Sequence of chain 1.A:
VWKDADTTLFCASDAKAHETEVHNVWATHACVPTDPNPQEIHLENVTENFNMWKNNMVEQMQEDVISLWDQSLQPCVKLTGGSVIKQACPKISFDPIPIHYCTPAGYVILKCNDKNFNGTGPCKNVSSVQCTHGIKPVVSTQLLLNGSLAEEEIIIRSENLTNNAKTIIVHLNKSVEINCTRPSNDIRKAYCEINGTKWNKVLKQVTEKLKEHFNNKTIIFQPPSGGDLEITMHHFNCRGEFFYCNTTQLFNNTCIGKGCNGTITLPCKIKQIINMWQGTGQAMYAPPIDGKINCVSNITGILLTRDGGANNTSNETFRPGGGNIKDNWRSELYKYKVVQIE

This small molecule binds to this protein.
Small molecule (SMILES): CC(=O)N[C@@H]1[C@@H](O)[C@H](O)[C@@H](CO)O[C@H]1O

Binding-site contacts:
Ligand atom C2 contacts residue SER308 of chain 1.A at 3.4 Å.
Ligand atom C8 contacts residue VAL138 of chain 1.A at 3.8 Å (hydrophobic).
Ligand atom C1 contacts residue ASN146 of chain 1.A at 1.4 Å.
Ligand atom C2 contacts residue ASN146 of chain 1.A at 2.5 Å.
Ligand atom C1 contacts residue NAG1 of chain 1.M at 4.2 Å.
Ligand atom O3 contacts residue ASP95 of chain 1.A at 3.9 Å.
Ligand atom C4 contacts residue ASN146 of chain 1.A at 4.2 Å.
Ligand atom N2 contacts residue SER308 of chain 1.A at 2.9 Å (h-bond).
Ligand atom O4 contacts residue CYS306 of chain 1.A at 4.3 Å.
Ligand atom O3 contacts residue ARG246 of chain 1.A at 3.6 Å.
Ligand atom C7 contacts residue ASN244 of chain 1.A at 4.0 Å.
Ligand atom O5 contacts residue VAL307 of chain 1.A at 4.0 Å.
Ligand atom C3 contacts residue ARG246 of chain 1.A at 4.2 Å.
Ligand atom N2 contacts residue ASN146 of chain 1.A at 2.9 Å (h-bond).
Ligand atom C5 contacts residue VAL307 of chain 1.A at 3.2 Å (hydrophobic).
Ligand atom O7 contacts residue ASP95 of chain 1.A at 4.3 Å.
Ligand atom C4 contacts residue ASP95 of chain 1.A at 4.2 Å.
Ligand atom O5 contacts residue NAG1 of chain 1.M at 3.6 Å (h-bond).
Ligand atom C8 contacts residue SER308 of chain 1.A at 4.2 Å.
Ligand atom C4 contacts residue VAL307 of chain 1.A at 4.0 Å (hydrophobic).
Ligand atom C8 contacts residue ASN244 of chain 1.A at 3.3 Å.
Ligand atom C3 contacts residue VAL307 of chain 1.A at 4.2 Å (hydrophobic).
Ligand atom C3 contacts residue SER308 of chain 1.A at 3.6 Å.
Ligand atom C1 contacts residue VAL307 of chain 1.A at 4.1 Å (hydrophobic).
Ligand atom O4 contacts residue VAL307 of chain 1.A at 4.0 Å.
Ligand atom C3 contacts residue ASN146 of chain 1.A at 3.8 Å.
Ligand atom O5 contacts residue SER308 of chain 1.A at 4.3 Å.
Ligand atom O5 contacts residue ASN146 of chain 1.A at 2.3 Å (h-bond).
Ligand atom O3 contacts residue CYS306 of chain 1.A at 3.5 Å.
Ligand atom C4 contacts residue ARG246 of chain 1.A at 3.7 Å.
Ligand atom C7 contacts residue SER308 of chain 1.A at 4.0 Å.
Ligand atom C5 contacts residue ASN146 of chain 1.A at 3.6 Å.
Ligand atom O4 contacts residue ARG246 of chain 1.A at 2.6 Å (salt-bridge).
Ligand atom O7 contacts residue ASN244 of chain 1.A at 3.8 Å.
Ligand atom O7 contacts residue PRO96 of chain 1.A at 3.5 Å.
Ligand atom C1 contacts residue SER308 of chain 1.A at 3.2 Å.
Ligand atom C6 contacts residue VAL307 of chain 1.A at 3.9 Å (hydrophobic).
Ligand atom C3 contacts residue CYS306 of chain 1.A at 4.0 Å (hydrophobic).
Ligand atom C7 contacts residue ASN146 of chain 1.A at 3.9 Å.
Ligand atom O6 contacts residue NAG1 of chain 1.M at 3.2 Å (h-bond).